Sequence of chain 1.B:
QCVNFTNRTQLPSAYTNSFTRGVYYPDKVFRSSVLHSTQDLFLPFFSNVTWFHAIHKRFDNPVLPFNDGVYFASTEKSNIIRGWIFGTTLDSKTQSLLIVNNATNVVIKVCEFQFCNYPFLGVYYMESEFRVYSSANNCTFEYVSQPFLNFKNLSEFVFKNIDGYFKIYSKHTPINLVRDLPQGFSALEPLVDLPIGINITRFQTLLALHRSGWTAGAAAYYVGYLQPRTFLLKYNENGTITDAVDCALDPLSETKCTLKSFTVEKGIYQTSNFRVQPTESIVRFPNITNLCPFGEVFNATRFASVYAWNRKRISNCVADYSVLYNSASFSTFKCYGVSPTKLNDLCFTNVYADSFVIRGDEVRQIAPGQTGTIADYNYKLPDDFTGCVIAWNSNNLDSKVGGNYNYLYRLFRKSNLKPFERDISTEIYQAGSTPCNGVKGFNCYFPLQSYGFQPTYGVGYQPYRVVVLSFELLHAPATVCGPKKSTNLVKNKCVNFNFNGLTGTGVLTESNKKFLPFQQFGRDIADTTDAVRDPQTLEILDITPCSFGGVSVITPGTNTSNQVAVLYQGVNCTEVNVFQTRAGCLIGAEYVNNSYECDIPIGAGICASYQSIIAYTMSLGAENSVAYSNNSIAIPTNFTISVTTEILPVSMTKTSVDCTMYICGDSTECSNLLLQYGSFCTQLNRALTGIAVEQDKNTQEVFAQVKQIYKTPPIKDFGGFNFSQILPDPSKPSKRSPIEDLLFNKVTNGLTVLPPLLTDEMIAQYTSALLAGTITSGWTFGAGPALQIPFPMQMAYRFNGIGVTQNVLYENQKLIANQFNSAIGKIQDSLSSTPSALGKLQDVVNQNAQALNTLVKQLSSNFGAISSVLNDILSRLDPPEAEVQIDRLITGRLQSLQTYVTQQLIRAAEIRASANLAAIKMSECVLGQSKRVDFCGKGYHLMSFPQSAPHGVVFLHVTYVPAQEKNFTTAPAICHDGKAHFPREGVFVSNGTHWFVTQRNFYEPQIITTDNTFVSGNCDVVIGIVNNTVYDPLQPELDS

This small molecule binds to this protein.
Small molecule (SMILES): CC(=O)N[C@@H]1[C@@H](O)[C@H](O)[C@@H](CO)O[C@H]1O

Binding-site contacts:
Ligand atom N2 contacts residue ASN343 of chain 1.B at 2.7 Å (h-bond).
Ligand atom O5 contacts residue ASN343 of chain 1.B at 2.3 Å (h-bond).
Ligand atom O7 contacts residue PHE342 of chain 1.B at 4.4 Å.
Ligand atom O7 contacts residue LEU368 of chain 1.B at 4.5 Å.
Ligand atom C7 contacts residue ASN343 of chain 1.B at 3.0 Å.
Ligand atom C1 contacts residue ASN343 of chain 1.B at 1.4 Å.
Ligand atom C5 contacts residue ASN343 of chain 1.B at 3.6 Å.
Ligand atom C4 contacts residue ASN343 of chain 1.B at 4.2 Å.
Ligand atom C8 contacts residue PHE338 of chain 1.B at 4.0 Å (hydrophobic).
Ligand atom C3 contacts residue ASN343 of chain 1.B at 3.9 Å.
Ligand atom C2 contacts residue ASN343 of chain 1.B at 2.5 Å.
Ligand atom C8 contacts residue ASN343 of chain 1.B at 3.4 Å.
Ligand atom C8 contacts residue GLY339 of chain 1.B at 4.2 Å.
Ligand atom O7 contacts residue ASN343 of chain 1.B at 3.7 Å.